Sequence of chain 1.B:
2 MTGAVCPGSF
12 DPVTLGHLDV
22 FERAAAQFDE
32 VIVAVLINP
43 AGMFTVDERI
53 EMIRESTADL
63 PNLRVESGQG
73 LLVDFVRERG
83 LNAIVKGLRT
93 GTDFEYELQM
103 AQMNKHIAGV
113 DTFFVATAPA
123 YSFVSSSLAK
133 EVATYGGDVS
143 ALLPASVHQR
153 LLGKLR

Binding-site contacts:
Ligand atom C10 contacts residue ARG91 of chain 1.B at 4.0 Å.
Ligand atom C08 contacts residue GLY17 of chain 1.B at 4.2 Å.
Ligand atom C11 contacts residue ARG91 of chain 1.B at 3.4 Å.
Ligand atom O13 contacts residue ARG91 of chain 1.B at 3.7 Å.
Ligand atom C04 contacts residue GLY89 of chain 1.B at 3.7 Å.
Ligand atom C05 contacts residue HIS18 of chain 1.B at 3.5 Å.
Ligand atom C03 contacts residue VAL87 of chain 1.B at 4.4 Å (hydrophobic).
Ligand atom N07 contacts residue GLY89 of chain 1.B at 3.5 Å (h-bond).
Ligand atom C01 contacts residue PRO8 of chain 1.B at 4.3 Å (hydrophobic).
Ligand atom C08 contacts residue HIS18 of chain 1.B at 3.9 Å.
Ligand atom C02 contacts residue GLY89 of chain 1.B at 3.6 Å.
Ligand atom C08 contacts residue GLY89 of chain 1.B at 3.8 Å.
Ligand atom C01 contacts residue GLY89 of chain 1.B at 3.5 Å.
Ligand atom C04 contacts residue VAL21 of chain 1.B at 3.5 Å (hydrophobic).
Ligand atom C03 contacts residue PRO8 of chain 1.B at 4.1 Å (hydrophobic).
Ligand atom C03 contacts residue GLY89 of chain 1.B at 3.8 Å.
Ligand atom C03 contacts residue PHE11 of chain 1.B at 4.2 Å (hydrophobic).
Ligand atom C02 contacts residue LYS88 of chain 1.B at 4.3 Å.
Ligand atom C04 contacts residue HIS18 of chain 1.B at 4.0 Å.
Ligand atom C10 contacts residue THR94 of chain 1.B at 4.5 Å.
Ligand atom C09 contacts residue HIS18 of chain 1.B at 3.6 Å.
Ligand atom C06 contacts residue HIS18 of chain 1.B at 3.7 Å.
Ligand atom C10 contacts residue GLY89 of chain 1.B at 3.3 Å.
Ligand atom C04 contacts residue PHE22 of chain 1.B at 4.3 Å (hydrophobic).
Ligand atom C05 contacts residue GLY17 of chain 1.B at 4.4 Å.
Ligand atom C02 contacts residue PRO8 of chain 1.B at 3.4 Å (hydrophobic).
Ligand atom C01 contacts residue HIS18 of chain 1.B at 4.2 Å.
Ligand atom C03 contacts residue PHE22 of chain 1.B at 4.3 Å (hydrophobic).
Ligand atom C06 contacts residue GLY89 of chain 1.B at 3.5 Å.
Ligand atom C09 contacts residue GLY89 of chain 1.B at 3.8 Å.
Ligand atom C05 contacts residue VAL21 of chain 1.B at 4.0 Å (hydrophobic).
Ligand atom C09 contacts residue GLY17 of chain 1.B at 3.3 Å.
Ligand atom C11 contacts residue HIS18 of chain 1.B at 4.0 Å.
Ligand atom C09 contacts residue VAL21 of chain 1.B at 3.5 Å (hydrophobic).
Ligand atom O13 contacts residue HIS18 of chain 1.B at 3.0 Å (h-bond).
Ligand atom C02 contacts residue PHE11 of chain 1.B at 4.4 Å (hydrophobic).
Ligand atom O12 contacts residue ARG91 of chain 1.B at 2.8 Å (salt-bridge).
Ligand atom N07 contacts residue HIS18 of chain 1.B at 3.9 Å.
Ligand atom C03 contacts residue VAL21 of chain 1.B at 4.2 Å (hydrophobic).
Ligand atom C05 contacts residue GLY89 of chain 1.B at 3.5 Å.

The protein below binds the small molecule below.
Small molecule (SMILES): O=C(O)Cn1ccc2ccccc21